Binding-site contacts:
Ligand atom O7 contacts residue NAG1 of chain 1.F at 3.9 Å.
Ligand atom C3 contacts residue ASN367 of chain 1.A at 3.8 Å.
Ligand atom C1 contacts residue SER369 of chain 1.A at 3.6 Å.
Ligand atom C6 contacts residue TRP353 of chain 1.A at 4.3 Å (hydrophobic).
Ligand atom C2 contacts residue ASN367 of chain 1.A at 2.5 Å.
Ligand atom C5 contacts residue ASN367 of chain 1.A at 3.7 Å.
Ligand atom C8 contacts residue NAG1 of chain 1.F at 4.2 Å.
Ligand atom O5 contacts residue SER369 of chain 1.A at 3.6 Å.
Ligand atom C5 contacts residue SER369 of chain 1.A at 4.2 Å.
Ligand atom C7 contacts residue ASN367 of chain 1.A at 3.9 Å.
Ligand atom O5 contacts residue ASN367 of chain 1.A at 2.4 Å (h-bond).
Ligand atom O5 contacts residue TRP353 of chain 1.A at 3.9 Å.
Ligand atom C1 contacts residue ASN367 of chain 1.A at 1.4 Å.
Ligand atom C4 contacts residue ASN367 of chain 1.A at 4.2 Å.
Ligand atom O5 contacts residue HIS370 of chain 1.A at 4.2 Å.
Ligand atom C7 contacts residue NAG1 of chain 1.F at 4.3 Å.
Ligand atom O6 contacts residue TRP353 of chain 1.A at 3.6 Å.
Ligand atom O7 contacts residue ASN367 of chain 1.A at 4.5 Å.
Ligand atom N2 contacts residue ASN367 of chain 1.A at 2.9 Å (h-bond).

Sequence of chain 1.A:
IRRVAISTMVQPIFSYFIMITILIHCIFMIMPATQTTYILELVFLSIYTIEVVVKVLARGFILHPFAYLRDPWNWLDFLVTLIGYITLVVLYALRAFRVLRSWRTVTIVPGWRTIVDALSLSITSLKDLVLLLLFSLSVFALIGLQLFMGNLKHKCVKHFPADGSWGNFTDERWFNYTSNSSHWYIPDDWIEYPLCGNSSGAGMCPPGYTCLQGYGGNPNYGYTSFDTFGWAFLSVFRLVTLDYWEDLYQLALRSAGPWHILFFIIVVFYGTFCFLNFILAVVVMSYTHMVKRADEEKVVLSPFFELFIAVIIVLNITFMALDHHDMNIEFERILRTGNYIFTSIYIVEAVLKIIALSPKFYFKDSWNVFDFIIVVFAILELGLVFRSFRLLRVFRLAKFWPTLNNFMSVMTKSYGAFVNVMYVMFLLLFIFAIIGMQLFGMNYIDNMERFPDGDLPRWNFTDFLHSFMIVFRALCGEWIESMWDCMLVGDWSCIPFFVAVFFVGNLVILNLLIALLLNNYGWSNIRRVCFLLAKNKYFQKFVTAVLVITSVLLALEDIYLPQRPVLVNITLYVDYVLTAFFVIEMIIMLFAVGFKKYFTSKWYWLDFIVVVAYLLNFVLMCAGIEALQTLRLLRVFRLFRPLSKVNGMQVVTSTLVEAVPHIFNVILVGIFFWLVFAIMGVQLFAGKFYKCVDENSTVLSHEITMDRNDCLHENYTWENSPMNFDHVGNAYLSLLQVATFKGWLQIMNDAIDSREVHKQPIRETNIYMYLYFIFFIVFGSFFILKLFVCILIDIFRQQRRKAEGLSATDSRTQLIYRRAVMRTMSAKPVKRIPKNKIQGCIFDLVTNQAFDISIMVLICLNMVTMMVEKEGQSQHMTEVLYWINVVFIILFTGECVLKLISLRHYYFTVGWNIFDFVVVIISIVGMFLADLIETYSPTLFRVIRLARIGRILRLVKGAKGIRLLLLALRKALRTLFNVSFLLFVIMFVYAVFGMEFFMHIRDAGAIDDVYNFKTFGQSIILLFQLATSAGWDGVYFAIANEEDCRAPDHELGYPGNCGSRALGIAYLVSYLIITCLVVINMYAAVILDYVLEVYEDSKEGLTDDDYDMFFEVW

A protein and the small-molecule ligand that binds it are described below.
Small molecule (SMILES): CC(=O)N[C@@H]1[C@@H](O)[C@H](O)[C@@H](CO)O[C@H]1O